This small molecule binds to this protein.
Small molecule (SMILES): CCC[C@H]1N(C(=O)c2cnccc2C(F)(F)F)CCC[C@@]1(Oc1ccc(C(F)(F)F)cc1)C(=O)N1CCN(c2ccccc2OCCO)CC1

Sequence of chain 1.A:
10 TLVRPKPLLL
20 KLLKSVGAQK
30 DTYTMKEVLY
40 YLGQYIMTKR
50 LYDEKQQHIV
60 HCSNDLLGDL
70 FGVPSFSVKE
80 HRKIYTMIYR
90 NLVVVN

Binding-site contacts:
Ligand atom C3 contacts residue MET46 of chain 1.A at 3.6 Å (hydrophobic).
Ligand atom C25 contacts residue LEU38 of chain 1.A at 3.7 Å (hydrophobic).
Ligand atom C27 contacts residue TYR84 of chain 1.A at 3.1 Å (hydrophobic).
Ligand atom F6 contacts residue TYR51 of chain 1.A at 3.5 Å.
Ligand atom C26 contacts residue TYR84 of chain 1.A at 3.5 Å (hydrophobic).
Ligand atom F1 contacts residue ILE45 of chain 1.A at 3.3 Å.
Ligand atom C17 contacts residue TYR51 of chain 1.A at 3.6 Å (hydrophobic).
Ligand atom F3 contacts residue LEU38 of chain 1.A at 3.6 Å.
Ligand atom C12 contacts residue GLY42 of chain 1.A at 3.7 Å.
Ligand atom C9 contacts residue ILE45 of chain 1.A at 3.4 Å (hydrophobic).
Ligand atom C18 contacts residue GLN56 of chain 1.A at 3.7 Å.
Ligand atom C25 contacts residue ILE83 of chain 1.A at 3.5 Å (hydrophobic).
Ligand atom F1 contacts residue LEU41 of chain 1.A at 3.4 Å.
Ligand atom F3 contacts residue LEU41 of chain 1.A at 3.3 Å.
Ligand atom C16 contacts residue TYR51 of chain 1.A at 3.5 Å (hydrophobic).
Ligand atom F6 contacts residue ILE45 of chain 1.A at 3.5 Å.
Ligand atom C26 contacts residue HIS80 of chain 1.A at 3.6 Å.
Ligand atom F2 contacts residue PHE75 of chain 1.A at 3.2 Å.
Ligand atom F6 contacts residue GLN56 of chain 1.A at 3.7 Å.
Ligand atom C17 contacts residue GLN56 of chain 1.A at 3.7 Å.
Ligand atom F5 contacts residue ILE45 of chain 1.A at 3.7 Å.
Ligand atom C2 contacts residue GLY42 of chain 1.A at 3.6 Å.
Ligand atom C24 contacts residue HIS80 of chain 1.A at 3.7 Å.
Ligand atom C1 contacts residue GLY42 of chain 1.A at 3.6 Å.
Ligand atom C10 contacts residue ILE45 of chain 1.A at 3.8 Å (hydrophobic).
Ligand atom C23 contacts residue HIS80 of chain 1.A at 3.7 Å.
Ligand atom F4 contacts residue VAL77 of chain 1.A at 3.8 Å.
Ligand atom C22 contacts residue VAL77 of chain 1.A at 3.6 Å (hydrophobic).
Ligand atom C21 contacts residue VAL77 of chain 1.A at 3.5 Å (hydrophobic).
Ligand atom C27 contacts residue HIS80 of chain 1.A at 3.6 Å.
Ligand atom C12 contacts residue LEU38 of chain 1.A at 3.4 Å (hydrophobic).
Ligand atom F4 contacts residue GLN56 of chain 1.A at 3.0 Å.
Ligand atom C32 contacts residue HIS80 of chain 1.A at 3.6 Å.
Ligand atom C25 contacts residue HIS80 of chain 1.A at 3.7 Å.
Ligand atom C36 contacts residue GLN56 of chain 1.A at 3.6 Å.
Ligand atom F2 contacts residue ILE83 of chain 1.A at 3.3 Å.
Ligand atom C11 contacts residue LEU38 of chain 1.A at 3.1 Å (hydrophobic).
Ligand atom C2 contacts residue MET46 of chain 1.A at 3.7 Å (hydrophobic).
Ligand atom C8 contacts residue VAL77 of chain 1.A at 3.5 Å (hydrophobic).
Ligand atom C16 contacts residue GLN56 of chain 1.A at 3.3 Å.